Sequence of chain 1.G:
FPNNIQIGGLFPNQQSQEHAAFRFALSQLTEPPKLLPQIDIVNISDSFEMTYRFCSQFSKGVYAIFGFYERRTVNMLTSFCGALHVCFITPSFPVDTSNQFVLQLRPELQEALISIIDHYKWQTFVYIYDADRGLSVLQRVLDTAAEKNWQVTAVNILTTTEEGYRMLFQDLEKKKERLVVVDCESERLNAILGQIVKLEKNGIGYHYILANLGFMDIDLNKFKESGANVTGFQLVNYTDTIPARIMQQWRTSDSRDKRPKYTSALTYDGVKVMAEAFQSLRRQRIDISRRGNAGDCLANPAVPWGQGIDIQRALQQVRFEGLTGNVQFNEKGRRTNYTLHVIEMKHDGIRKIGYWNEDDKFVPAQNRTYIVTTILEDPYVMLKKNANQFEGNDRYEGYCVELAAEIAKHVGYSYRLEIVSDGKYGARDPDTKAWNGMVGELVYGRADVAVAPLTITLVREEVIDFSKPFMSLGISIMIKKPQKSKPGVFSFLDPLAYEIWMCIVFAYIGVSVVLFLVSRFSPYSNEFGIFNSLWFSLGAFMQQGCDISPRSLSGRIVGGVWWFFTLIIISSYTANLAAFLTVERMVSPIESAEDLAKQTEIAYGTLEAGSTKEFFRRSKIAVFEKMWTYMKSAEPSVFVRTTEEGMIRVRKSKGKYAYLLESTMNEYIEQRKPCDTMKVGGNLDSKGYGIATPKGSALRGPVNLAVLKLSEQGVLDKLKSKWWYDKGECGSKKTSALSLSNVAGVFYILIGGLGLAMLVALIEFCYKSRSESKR

Binding-site contacts:
Ligand atom N2 contacts residue ASN371 of chain 1.G at 2.9 Å (h-bond).
Ligand atom C7 contacts residue ASN371 of chain 1.G at 3.6 Å.
Ligand atom C1 contacts residue GLN362 of chain 1.G at 3.8 Å.
Ligand atom C3 contacts residue ASN371 of chain 1.G at 3.8 Å.
Ligand atom O5 contacts residue ASN360 of chain 1.G at 3.5 Å (h-bond).
Ligand atom O5 contacts residue ARG353 of chain 1.G at 3.9 Å.
Ligand atom C2 contacts residue GLN362 of chain 1.G at 4.1 Å.
Ligand atom C1 contacts residue ASN371 of chain 1.G at 1.4 Å.
Ligand atom C6 contacts residue ASN360 of chain 1.G at 4.1 Å.
Ligand atom O5 contacts residue ASN371 of chain 1.G at 2.4 Å (h-bond).
Ligand atom C4 contacts residue ARG353 of chain 1.G at 4.0 Å.
Ligand atom C5 contacts residue ARG353 of chain 1.G at 4.1 Å.
Ligand atom N2 contacts residue GLN362 of chain 1.G at 4.5 Å.
Ligand atom C7 contacts residue GLN362 of chain 1.G at 3.8 Å.
Ligand atom C6 contacts residue GLU355 of chain 1.G at 4.0 Å.
Ligand atom C6 contacts residue ARG353 of chain 1.G at 3.7 Å.
Ligand atom O5 contacts residue GLN362 of chain 1.G at 4.1 Å.
Ligand atom C1 contacts residue ASN360 of chain 1.G at 4.3 Å.
Ligand atom C4 contacts residue ASN371 of chain 1.G at 4.2 Å.
Ligand atom O7 contacts residue GLN362 of chain 1.G at 2.9 Å (h-bond).
Ligand atom O7 contacts residue ASN371 of chain 1.G at 3.9 Å.
Ligand atom C5 contacts residue ASN371 of chain 1.G at 3.6 Å.
Ligand atom C2 contacts residue ASN371 of chain 1.G at 2.4 Å.

A protein and the small-molecule ligand that binds it are described below.
Small molecule (SMILES): CC(=O)N[C@H]1[C@H](O[C@H]2[C@H](O)[C@@H](NC(C)=O)CO[C@@H]2CO)O[C@H](CO)[C@@H](O)[C@@H]1O